Binding-site contacts:
Ligand atom N1 contacts residue ILE277 of chain 1.B at 3.4 Å.
Ligand atom O2B contacts residue GLY43 of chain 1.B at 3.3 Å (h-bond).
Ligand atom N2 contacts residue ASP163 of chain 1.B at 2.5 Å (salt-bridge).
Ligand atom C2' contacts residue LYS68 of chain 1.B at 3.6 Å.
Ligand atom C5 contacts residue ASN160 of chain 1.B at 3.6 Å.
Ligand atom O3B contacts residue LYS44 of chain 1.B at 3.7 Å.
Ligand atom C8 contacts residue THR46 of chain 1.B at 3.4 Å.
Ligand atom O3A contacts residue GLY43 of chain 1.B at 3.1 Å (h-bond).
Ligand atom O2' contacts residue LYS68 of chain 1.B at 3.4 Å (salt-bridge).
Ligand atom O1A contacts residue THR45 of chain 1.B at 3.0 Å (h-bond).
Ligand atom O1A contacts residue THR46 of chain 1.B at 2.6 Å (h-bond).
Ligand atom C6 contacts residue LYS161 of chain 1.B at 3.8 Å.
Ligand atom C2 contacts residue ASP163 of chain 1.B at 3.2 Å.
Ligand atom O6 contacts residue ALA276 of chain 1.B at 3.0 Å (h-bond).
Ligand atom O6 contacts residue LYS161 of chain 1.B at 3.6 Å.
Ligand atom O6 contacts residue SER275 of chain 1.B at 3.3 Å.
Ligand atom C5 contacts residue ILE277 of chain 1.B at 3.5 Å (hydrophobic).
Ligand atom C6 contacts residue ILE277 of chain 1.B at 3.4 Å (hydrophobic).
Ligand atom O1B contacts residue ASP41 of chain 1.B at 2.8 Å (salt-bridge).
Ligand atom O3A contacts residue LYS44 of chain 1.B at 3.3 Å (salt-bridge).
Ligand atom O6 contacts residue ILE277 of chain 1.B at 3.1 Å (h-bond).
Ligand atom O1A contacts residue LYS44 of chain 1.B at 3.6 Å.
Ligand atom O2B contacts residue LYS44 of chain 1.B at 3.1 Å (salt-bridge).
Ligand atom O1B contacts residue HIS110 of chain 1.B at 3.1 Å (h-bond).
Ligand atom O2D contacts residue LYS68 of chain 1.B at 3.3 Å (salt-bridge).
Ligand atom N7 contacts residue ASN160 of chain 1.B at 3.2 Å (h-bond).
Ligand atom O3A contacts residue ASP41 of chain 1.B at 3.7 Å.
Ligand atom N1 contacts residue ASP163 of chain 1.B at 3.0 Å (salt-bridge).
Ligand atom C6 contacts residue ASP163 of chain 1.B at 3.8 Å.
Ligand atom O3B contacts residue THR45 of chain 1.B at 2.7 Å (h-bond).
Ligand atom O6 contacts residue ASN160 of chain 1.B at 3.2 Å (h-bond).
Ligand atom PB contacts residue ASP41 of chain 1.B at 3.6 Å.
Ligand atom O2B contacts residue ASP41 of chain 1.B at 3.3 Å (salt-bridge).
Ligand atom N2 contacts residue ARG164 of chain 1.B at 3.4 Å.
Ligand atom O1A contacts residue GLY43 of chain 1.B at 3.4 Å.
Ligand atom O4' contacts residue LYS161 of chain 1.B at 3.5 Å (salt-bridge).
Ligand atom O2A contacts residue THR45 of chain 1.B at 3.8 Å.
Ligand atom O2B contacts residue ALA42 of chain 1.B at 3.3 Å (h-bond).
Ligand atom O6 contacts residue ASP163 of chain 1.B at 3.6 Å.
Ligand atom PB contacts residue LYS44 of chain 1.B at 3.6 Å.

Sequence of chain 1.A:
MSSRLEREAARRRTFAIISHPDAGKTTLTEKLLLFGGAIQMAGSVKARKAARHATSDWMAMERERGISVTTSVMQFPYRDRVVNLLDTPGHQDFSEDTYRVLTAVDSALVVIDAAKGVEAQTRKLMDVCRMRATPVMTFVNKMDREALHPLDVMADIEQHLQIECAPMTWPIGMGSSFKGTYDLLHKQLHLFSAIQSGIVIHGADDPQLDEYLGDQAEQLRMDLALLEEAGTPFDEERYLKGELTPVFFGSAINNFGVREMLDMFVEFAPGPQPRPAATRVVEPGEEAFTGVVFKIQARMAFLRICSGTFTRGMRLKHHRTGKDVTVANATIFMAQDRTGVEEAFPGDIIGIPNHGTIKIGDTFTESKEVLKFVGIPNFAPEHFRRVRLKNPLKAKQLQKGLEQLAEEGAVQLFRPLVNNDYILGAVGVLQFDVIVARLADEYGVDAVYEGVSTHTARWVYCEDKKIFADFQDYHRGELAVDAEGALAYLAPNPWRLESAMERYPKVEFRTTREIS

Sequence of chain 1.B:
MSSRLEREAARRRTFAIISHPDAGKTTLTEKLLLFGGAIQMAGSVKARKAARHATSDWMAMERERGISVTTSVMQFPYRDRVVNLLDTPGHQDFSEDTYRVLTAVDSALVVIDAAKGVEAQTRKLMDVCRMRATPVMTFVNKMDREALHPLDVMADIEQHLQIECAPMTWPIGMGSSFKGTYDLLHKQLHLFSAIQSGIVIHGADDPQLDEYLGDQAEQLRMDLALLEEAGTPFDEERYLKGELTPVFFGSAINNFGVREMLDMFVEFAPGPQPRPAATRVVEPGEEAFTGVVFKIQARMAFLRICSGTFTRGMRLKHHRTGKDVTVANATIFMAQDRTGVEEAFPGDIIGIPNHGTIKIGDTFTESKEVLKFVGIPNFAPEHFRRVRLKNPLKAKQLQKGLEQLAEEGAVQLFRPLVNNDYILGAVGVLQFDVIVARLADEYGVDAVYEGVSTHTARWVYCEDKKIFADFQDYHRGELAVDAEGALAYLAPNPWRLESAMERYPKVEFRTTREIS

This small molecule binds to this protein.
Small molecule (SMILES): Nc1nc2c(ncn2[C@@H]2O[C@H](CO[P](=O)(O)OP(=O)(O)O)[C@@H](O[P](=O)(O)OP(=O)(O)O)[C@H]2O)c(=O)[nH]1